A small-molecule ligand and the protein it binds are described below.
Small molecule (SMILES): Nc1nc2c(c(=O)[nH]1)N=C(CCNc1ccc(C(=O)O)cc1)CN2

Sequence of chain 1.B:
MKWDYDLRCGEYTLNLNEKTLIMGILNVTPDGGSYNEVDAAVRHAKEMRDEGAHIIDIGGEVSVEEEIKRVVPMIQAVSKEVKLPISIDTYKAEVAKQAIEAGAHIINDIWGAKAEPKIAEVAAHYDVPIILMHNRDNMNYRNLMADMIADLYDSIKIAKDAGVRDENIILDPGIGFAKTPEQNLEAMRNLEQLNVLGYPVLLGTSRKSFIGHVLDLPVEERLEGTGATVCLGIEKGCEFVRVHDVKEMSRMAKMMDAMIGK

Binding-site contacts:
Ligand atom C15 contacts residue LYS240 of chain 1.B at 3.5 Å.
Ligand atom C8 contacts residue ASP204 of chain 1.B at 3.5 Å.
Ligand atom N5 contacts residue ILE142 of chain 1.B at 3.6 Å.
Ligand atom C7 contacts residue ARG274 of chain 1.B at 3.7 Å.
Ligand atom N1 contacts residue ARG274 of chain 1.B at 3.2 Å (salt-bridge).
Ligand atom N1 contacts residue PHE209 of chain 1.B at 3.6 Å.
Ligand atom C5 contacts residue ARG274 of chain 1.B at 3.4 Å.
Ligand atom C11 contacts residue LYS240 of chain 1.B at 3.7 Å.
Ligand atom C12 contacts residue LYS240 of chain 1.B at 3.4 Å.
Ligand atom N1 contacts residue LYS240 of chain 1.B at 3.8 Å.
Ligand atom C14 contacts residue GLY208 of chain 1.B at 3.5 Å.
Ligand atom C13 contacts residue LYS240 of chain 1.B at 3.6 Å.
Ligand atom O2 contacts residue LYS240 of chain 1.B at 3.1 Å.
Ligand atom C8 contacts residue ASN140 of chain 1.B at 3.7 Å.
Ligand atom N4 contacts residue ASN140 of chain 1.B at 2.6 Å (h-bond).
Ligand atom N4 contacts residue ASP204 of chain 1.B at 3.2 Å (salt-bridge).
Ligand atom C3 contacts residue ARG274 of chain 1.B at 3.5 Å.
Ligand atom N5 contacts residue ASN140 of chain 1.B at 3.3 Å (h-bond).
Ligand atom C15 contacts residue SER241 of chain 1.B at 3.0 Å.
Ligand atom C13 contacts residue GLY208 of chain 1.B at 3.2 Å.
Ligand atom C5 contacts residue ILE142 of chain 1.B at 3.8 Å (hydrophobic).
Ligand atom O3 contacts residue SER241 of chain 1.B at 2.3 Å (h-bond).
Ligand atom C6 contacts residue PHE209 of chain 1.B at 3.8 Å (hydrophobic).
Ligand atom C6 contacts residue ARG274 of chain 1.B at 3.2 Å.
Ligand atom N2 contacts residue ILE142 of chain 1.B at 3.6 Å.
Ligand atom N2 contacts residue ASP121 of chain 1.B at 2.9 Å (salt-bridge).
Ligand atom O2 contacts residue SER241 of chain 1.B at 2.4 Å (h-bond).
Ligand atom N2 contacts residue ARG274 of chain 1.B at 3.7 Å.
Ligand atom C4 contacts residue ASP121 of chain 1.B at 3.5 Å.
Ligand atom C5 contacts residue ASP121 of chain 1.B at 3.8 Å.
Ligand atom C8 contacts residue MET165 of chain 1.B at 3.7 Å (hydrophobic).
Ligand atom N6 contacts residue PHE209 of chain 1.B at 3.8 Å.
Ligand atom O1 contacts residue LYS240 of chain 1.B at 2.9 Å (salt-bridge).
Ligand atom C1 contacts residue SO41 of chain 1.G at 3.5 Å.
Ligand atom N3 contacts residue MET165 of chain 1.B at 3.7 Å.
Ligand atom C4 contacts residue ARG274 of chain 1.B at 3.8 Å.
Ligand atom O1 contacts residue GLY236 of chain 1.B at 3.3 Å (h-bond).
Ligand atom O3 contacts residue LYS240 of chain 1.B at 3.8 Å.
Ligand atom C2 contacts residue SO41 of chain 1.G at 3.7 Å.
Ligand atom N3 contacts residue ASP204 of chain 1.B at 3.1 Å (salt-bridge).